This small molecule binds to this protein.
Small molecule (SMILES): NC(=S)NNc1ccc(F)cc1

Sequence of chain 1.A:
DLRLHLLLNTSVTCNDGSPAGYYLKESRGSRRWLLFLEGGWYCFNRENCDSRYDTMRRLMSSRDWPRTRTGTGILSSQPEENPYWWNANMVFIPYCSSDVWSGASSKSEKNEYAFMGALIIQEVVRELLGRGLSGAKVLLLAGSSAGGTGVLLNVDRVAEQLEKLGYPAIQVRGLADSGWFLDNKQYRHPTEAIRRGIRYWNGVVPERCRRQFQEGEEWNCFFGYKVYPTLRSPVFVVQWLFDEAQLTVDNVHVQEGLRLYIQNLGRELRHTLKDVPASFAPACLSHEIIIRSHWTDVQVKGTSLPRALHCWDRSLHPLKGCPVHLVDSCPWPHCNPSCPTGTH

Binding-site contacts:
Ligand atom C06 contacts residue ASN194 of chain 1.A at 3.7 Å.
Ligand atom C02 contacts residue ASN194 of chain 1.A at 4.5 Å.
Ligand atom N08 contacts residue ASN194 of chain 1.A at 2.7 Å (h-bond).
Ligand atom N07 contacts residue ASN194 of chain 1.A at 3.4 Å (h-bond).
Ligand atom C09 contacts residue ASP193 of chain 1.A at 4.4 Å.
Ligand atom C01 contacts residue LYS195 of chain 1.A at 3.5 Å.
Ligand atom C09 contacts residue ASN194 of chain 1.A at 3.9 Å.
Ligand atom C02 contacts residue LYS195 of chain 1.A at 3.8 Å.
Ligand atom N08 contacts residue ASP193 of chain 1.A at 3.5 Å (salt-bridge).
Ligand atom C04 contacts residue LYS195 of chain 1.A at 4.0 Å.
Ligand atom C01 contacts residue ASN194 of chain 1.A at 3.7 Å.
Ligand atom C03 contacts residue LYS195 of chain 1.A at 3.7 Å.
Ligand atom N07 contacts residue LYS195 of chain 1.A at 4.1 Å.
Ligand atom C09 contacts residue THR211 of chain 1.A at 3.8 Å.
Ligand atom C01 contacts residue ASP193 of chain 1.A at 3.5 Å.
Ligand atom C06 contacts residue ASP193 of chain 1.A at 3.7 Å.
Ligand atom N11 contacts residue PRO210 of chain 1.A at 3.5 Å.
Ligand atom C05 contacts residue ASN194 of chain 1.A at 4.5 Å.
Ligand atom N07 contacts residue ASP193 of chain 1.A at 2.9 Å (salt-bridge).
Ligand atom S10 contacts residue THR211 of chain 1.A at 2.8 Å (h-bond).
Ligand atom F12 contacts residue LYS195 of chain 1.A at 3.8 Å.
Ligand atom N11 contacts residue ASN194 of chain 1.A at 4.2 Å.
Ligand atom N11 contacts residue THR211 of chain 1.A at 3.9 Å.
Ligand atom C06 contacts residue LYS195 of chain 1.A at 3.7 Å.
Ligand atom N08 contacts residue LYS195 of chain 1.A at 4.2 Å.
Ligand atom C05 contacts residue LYS195 of chain 1.A at 4.1 Å.